A small-molecule ligand and the protein it binds are described below.
Small molecule (SMILES): CC(=O)N[C@H]1[C@H](O[C@H]2[C@H](O)[C@@H](NC(C)=O)CO[C@@H]2CO)O[C@H](CO)[C@@H](O[C@@H]2O[C@H](CO[C@H]3O[C@H](CO)[C@@H](O)[C@H](O)[C@@H]3O)[C@@H](O)[C@H](O[C@H]3O[C@H](CO)[C@@H](O)[C@H](O)[C@@H]3O[C@H]3O[C@H](CO)[C@@H](O)[C@H](O)[C@@H]3O[C@H]3O[C@H](CO)[C@@H](O)[C@H](O)[C@@H]3O)[C@@H]2O)[C@@H]1O

Binding-site contacts:
Ligand atom C1 contacts residue ASN278 of chain 1.I at 1.5 Å.
Ligand atom O4 contacts residue LYS222 of chain 1.I at 3.9 Å.
Ligand atom O3 contacts residue NAG1 of chain 1.XA at 3.9 Å.
Ligand atom C7 contacts residue SER461 of chain 1.I at 3.9 Å.
Ligand atom O7 contacts residue ASN460 of chain 1.I at 3.1 Å (h-bond).
Ligand atom C2 contacts residue NAG1 of chain 1.XA at 4.2 Å.
Ligand atom C3 contacts residue SER461 of chain 1.I at 4.2 Å.
Ligand atom C8 contacts residue GLN270 of chain 1.I at 3.9 Å.
Ligand atom O6 contacts residue ASP226 of chain 1.I at 4.0 Å.
Ligand atom C8 contacts residue ASN460 of chain 1.I at 3.8 Å.
Ligand atom C7 contacts residue NAG1 of chain 1.XA at 3.5 Å.
Ligand atom C5 contacts residue ASN278 of chain 1.I at 3.7 Å.
Ligand atom C6 contacts residue ARG396 of chain 1.I at 4.2 Å.
Ligand atom N2 contacts residue SER461 of chain 1.I at 3.1 Å (h-bond).
Ligand atom C2 contacts residue ASN278 of chain 1.I at 2.5 Å.
Ligand atom C5 contacts residue ASN460 of chain 1.I at 3.9 Å.
Ligand atom N2 contacts residue NAG1 of chain 1.XA at 3.9 Å.
Ligand atom C6 contacts residue TRP225 of chain 1.I at 4.0 Å (hydrophobic).
Ligand atom O6 contacts residue TRP225 of chain 1.I at 3.0 Å (h-bond).
Ligand atom O7 contacts residue NAG1 of chain 1.XA at 3.5 Å.
Ligand atom N2 contacts residue ASN278 of chain 1.I at 3.0 Å (h-bond).
Ligand atom C3 contacts residue ASN278 of chain 1.I at 3.9 Å.
Ligand atom O7 contacts residue GLN270 of chain 1.I at 3.9 Å.
Ligand atom O6 contacts residue LYS222 of chain 1.I at 4.0 Å.
Ligand atom C1 contacts residue SER461 of chain 1.I at 4.0 Å.
Ligand atom C8 contacts residue NAG1 of chain 1.XA at 3.9 Å.
Ligand atom O6 contacts residue ARG396 of chain 1.I at 4.0 Å.
Ligand atom O6 contacts residue ASP50 of chain 1.I at 3.5 Å (salt-bridge).
Ligand atom O4 contacts residue ARG453 of chain 1.I at 3.3 Å (salt-bridge).
Ligand atom C7 contacts residue ASN460 of chain 1.I at 4.1 Å.
Ligand atom C8 contacts residue ASN394 of chain 1.I at 3.8 Å.
Ligand atom C7 contacts residue ASN278 of chain 1.I at 3.7 Å.
Ligand atom O7 contacts residue CYS459 of chain 1.I at 3.9 Å.
Ligand atom C2 contacts residue SER461 of chain 1.I at 4.0 Å.
Ligand atom C6 contacts residue ASP226 of chain 1.I at 3.3 Å.
Ligand atom C8 contacts residue SER461 of chain 1.I at 3.9 Å.
Ligand atom O5 contacts residue ASN278 of chain 1.I at 2.4 Å (h-bond).
Ligand atom O7 contacts residue ASN278 of chain 1.I at 4.0 Å.
Ligand atom C6 contacts residue LYS222 of chain 1.I at 4.2 Å.
Ligand atom C5 contacts residue ARG396 of chain 1.I at 4.0 Å.

Sequence of chain 1.I:
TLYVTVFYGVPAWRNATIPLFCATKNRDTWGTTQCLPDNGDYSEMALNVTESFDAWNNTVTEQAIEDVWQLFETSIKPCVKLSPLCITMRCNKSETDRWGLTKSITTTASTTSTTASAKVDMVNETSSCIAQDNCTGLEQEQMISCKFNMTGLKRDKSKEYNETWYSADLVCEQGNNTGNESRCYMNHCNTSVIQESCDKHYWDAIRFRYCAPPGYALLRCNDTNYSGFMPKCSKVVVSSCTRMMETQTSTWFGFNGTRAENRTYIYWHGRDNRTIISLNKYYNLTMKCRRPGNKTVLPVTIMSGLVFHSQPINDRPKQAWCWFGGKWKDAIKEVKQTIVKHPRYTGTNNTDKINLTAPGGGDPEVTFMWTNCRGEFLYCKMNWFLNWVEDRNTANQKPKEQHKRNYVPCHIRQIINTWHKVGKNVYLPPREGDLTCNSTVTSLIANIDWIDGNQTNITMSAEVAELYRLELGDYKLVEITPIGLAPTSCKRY